Binding-site contacts:
Ligand atom OAD contacts residue TYR70 of chain 1.A at 3.0 Å (h-bond).
Ligand atom CAJ contacts residue ASP159 of chain 1.A at 4.0 Å.
Ligand atom CAL contacts residue PHE148 of chain 1.A at 3.4 Å (hydrophobic).
Ligand atom CAI contacts residue GLY92 of chain 1.A at 3.8 Å.
Ligand atom CAT contacts residue ILE14 of chain 1.A at 3.8 Å (hydrophobic).
Ligand atom CAH contacts residue CYS89 of chain 1.A at 3.3 Å (hydrophobic).
Ligand atom CAJ contacts residue PHE148 of chain 1.A at 3.9 Å (hydrophobic).
Ligand atom CAI contacts residue ILE14 of chain 1.A at 3.9 Å (hydrophobic).
Ligand atom CAM contacts residue CYS22 of chain 1.A at 3.8 Å (hydrophobic).
Ligand atom CAR contacts residue CYS89 of chain 1.A at 4.0 Å (hydrophobic).
Ligand atom CAS contacts residue ILE14 of chain 1.A at 4.0 Å (hydrophobic).
Ligand atom NAN contacts residue GLU87 of chain 1.A at 3.9 Å.
Ligand atom CAF contacts residue GLY92 of chain 1.A at 3.7 Å.
Ligand atom NAN contacts residue CYS89 of chain 1.A at 2.9 Å (h-bond).
Ligand atom OAD contacts residue LYS37 of chain 1.A at 3.4 Å (salt-bridge).
Ligand atom CAH contacts residue TYR88 of chain 1.A at 3.9 Å (hydrophobic).
Ligand atom NAB contacts residue VAL35 of chain 1.A at 3.8 Å.
Ligand atom CAG contacts residue GLY92 of chain 1.A at 4.0 Å.
Ligand atom CAT contacts residue GLY92 of chain 1.A at 4.0 Å.
Ligand atom CAQ contacts residue ASP159 of chain 1.A at 3.4 Å.
Ligand atom CAI contacts residue CYS89 of chain 1.A at 3.9 Å (hydrophobic).
Ligand atom CAE contacts residue GLY92 of chain 1.A at 3.8 Å.
Ligand atom CAG contacts residue ILE14 of chain 1.A at 3.8 Å (hydrophobic).
Ligand atom NAO contacts residue PHE148 of chain 1.A at 3.8 Å.
Ligand atom CAE contacts residue ASP93 of chain 1.A at 4.0 Å.
Ligand atom CAK contacts residue CYS22 of chain 1.A at 3.6 Å (hydrophobic).
Ligand atom NAB contacts residue MET86 of chain 1.A at 3.7 Å.
Ligand atom CAW contacts residue ASP159 of chain 1.A at 4.0 Å.
Ligand atom CAE contacts residue ILE14 of chain 1.A at 3.9 Å (hydrophobic).
Ligand atom CAR contacts residue VAL35 of chain 1.A at 4.0 Å (hydrophobic).
Ligand atom CAQ contacts residue LYS37 of chain 1.A at 3.4 Å.
Ligand atom CAR contacts residue GLU87 of chain 1.A at 3.7 Å.
Ligand atom OAC contacts residue ASP159 of chain 1.A at 3.8 Å.
Ligand atom CAJ contacts residue MET86 of chain 1.A at 3.7 Å (hydrophobic).
Ligand atom NAN contacts residue TYR88 of chain 1.A at 3.8 Å.
Ligand atom OAD contacts residue ASP159 of chain 1.A at 3.2 Å (salt-bridge).
Ligand atom OAC contacts residue LYS37 of chain 1.A at 2.6 Å (salt-bridge).
Ligand atom NAN contacts residue VAL35 of chain 1.A at 3.7 Å.
Ligand atom CAS contacts residue GLY92 of chain 1.A at 3.7 Å.
Ligand atom NAB contacts residue GLU87 of chain 1.A at 2.6 Å (salt-bridge).

The small molecule below binds the protein below.
Small molecule (SMILES): COc1cccc(-c2cnc(N)c(N3CCC(C(=O)O)CC3)n2)c1

Sequence of chain 1.A:
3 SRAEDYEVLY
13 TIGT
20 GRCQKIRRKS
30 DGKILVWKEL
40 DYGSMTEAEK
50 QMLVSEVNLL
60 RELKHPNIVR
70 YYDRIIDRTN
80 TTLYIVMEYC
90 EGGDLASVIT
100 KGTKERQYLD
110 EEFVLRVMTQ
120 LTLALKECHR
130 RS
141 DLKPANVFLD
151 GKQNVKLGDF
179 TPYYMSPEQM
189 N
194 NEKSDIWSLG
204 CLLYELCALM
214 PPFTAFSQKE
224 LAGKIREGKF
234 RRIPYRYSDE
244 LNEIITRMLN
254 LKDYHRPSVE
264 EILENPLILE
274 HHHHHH